Sequence of chain 1.D:
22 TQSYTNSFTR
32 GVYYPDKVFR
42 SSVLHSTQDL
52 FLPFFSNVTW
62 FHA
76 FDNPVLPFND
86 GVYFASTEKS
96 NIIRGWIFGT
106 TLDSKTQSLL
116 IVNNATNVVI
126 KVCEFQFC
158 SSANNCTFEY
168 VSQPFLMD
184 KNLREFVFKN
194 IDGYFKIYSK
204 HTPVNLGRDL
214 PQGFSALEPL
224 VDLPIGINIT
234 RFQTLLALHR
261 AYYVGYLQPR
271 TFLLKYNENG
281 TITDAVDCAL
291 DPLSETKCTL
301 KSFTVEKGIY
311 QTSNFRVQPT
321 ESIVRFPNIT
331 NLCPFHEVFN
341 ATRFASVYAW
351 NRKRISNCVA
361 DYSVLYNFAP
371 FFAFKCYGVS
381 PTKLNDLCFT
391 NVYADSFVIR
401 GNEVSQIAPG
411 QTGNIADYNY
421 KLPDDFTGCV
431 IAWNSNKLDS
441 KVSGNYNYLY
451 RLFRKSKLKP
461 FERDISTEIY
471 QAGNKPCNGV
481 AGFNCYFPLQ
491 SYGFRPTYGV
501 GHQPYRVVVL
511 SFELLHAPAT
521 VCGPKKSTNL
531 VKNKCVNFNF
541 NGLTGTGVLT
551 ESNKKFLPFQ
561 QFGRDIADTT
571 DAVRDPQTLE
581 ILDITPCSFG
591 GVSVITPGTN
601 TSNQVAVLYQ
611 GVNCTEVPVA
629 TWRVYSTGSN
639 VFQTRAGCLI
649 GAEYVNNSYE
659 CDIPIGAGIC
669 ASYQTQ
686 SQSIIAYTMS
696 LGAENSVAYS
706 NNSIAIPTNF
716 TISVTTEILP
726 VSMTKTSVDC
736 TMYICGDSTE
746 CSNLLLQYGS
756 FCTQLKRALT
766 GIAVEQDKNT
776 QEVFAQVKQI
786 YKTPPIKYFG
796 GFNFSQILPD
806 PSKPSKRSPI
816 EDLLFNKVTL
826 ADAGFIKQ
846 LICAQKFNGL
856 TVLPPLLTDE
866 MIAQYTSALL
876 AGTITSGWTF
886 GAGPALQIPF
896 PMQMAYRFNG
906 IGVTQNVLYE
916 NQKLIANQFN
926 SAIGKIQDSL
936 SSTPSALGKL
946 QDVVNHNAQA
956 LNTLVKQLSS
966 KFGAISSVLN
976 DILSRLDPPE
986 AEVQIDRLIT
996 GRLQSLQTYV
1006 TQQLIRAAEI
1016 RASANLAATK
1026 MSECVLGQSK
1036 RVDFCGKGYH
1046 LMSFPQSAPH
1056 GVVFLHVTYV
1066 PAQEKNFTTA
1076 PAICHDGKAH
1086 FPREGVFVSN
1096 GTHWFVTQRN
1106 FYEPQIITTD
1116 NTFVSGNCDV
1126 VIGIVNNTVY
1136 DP

Sequence of chain 1.A:
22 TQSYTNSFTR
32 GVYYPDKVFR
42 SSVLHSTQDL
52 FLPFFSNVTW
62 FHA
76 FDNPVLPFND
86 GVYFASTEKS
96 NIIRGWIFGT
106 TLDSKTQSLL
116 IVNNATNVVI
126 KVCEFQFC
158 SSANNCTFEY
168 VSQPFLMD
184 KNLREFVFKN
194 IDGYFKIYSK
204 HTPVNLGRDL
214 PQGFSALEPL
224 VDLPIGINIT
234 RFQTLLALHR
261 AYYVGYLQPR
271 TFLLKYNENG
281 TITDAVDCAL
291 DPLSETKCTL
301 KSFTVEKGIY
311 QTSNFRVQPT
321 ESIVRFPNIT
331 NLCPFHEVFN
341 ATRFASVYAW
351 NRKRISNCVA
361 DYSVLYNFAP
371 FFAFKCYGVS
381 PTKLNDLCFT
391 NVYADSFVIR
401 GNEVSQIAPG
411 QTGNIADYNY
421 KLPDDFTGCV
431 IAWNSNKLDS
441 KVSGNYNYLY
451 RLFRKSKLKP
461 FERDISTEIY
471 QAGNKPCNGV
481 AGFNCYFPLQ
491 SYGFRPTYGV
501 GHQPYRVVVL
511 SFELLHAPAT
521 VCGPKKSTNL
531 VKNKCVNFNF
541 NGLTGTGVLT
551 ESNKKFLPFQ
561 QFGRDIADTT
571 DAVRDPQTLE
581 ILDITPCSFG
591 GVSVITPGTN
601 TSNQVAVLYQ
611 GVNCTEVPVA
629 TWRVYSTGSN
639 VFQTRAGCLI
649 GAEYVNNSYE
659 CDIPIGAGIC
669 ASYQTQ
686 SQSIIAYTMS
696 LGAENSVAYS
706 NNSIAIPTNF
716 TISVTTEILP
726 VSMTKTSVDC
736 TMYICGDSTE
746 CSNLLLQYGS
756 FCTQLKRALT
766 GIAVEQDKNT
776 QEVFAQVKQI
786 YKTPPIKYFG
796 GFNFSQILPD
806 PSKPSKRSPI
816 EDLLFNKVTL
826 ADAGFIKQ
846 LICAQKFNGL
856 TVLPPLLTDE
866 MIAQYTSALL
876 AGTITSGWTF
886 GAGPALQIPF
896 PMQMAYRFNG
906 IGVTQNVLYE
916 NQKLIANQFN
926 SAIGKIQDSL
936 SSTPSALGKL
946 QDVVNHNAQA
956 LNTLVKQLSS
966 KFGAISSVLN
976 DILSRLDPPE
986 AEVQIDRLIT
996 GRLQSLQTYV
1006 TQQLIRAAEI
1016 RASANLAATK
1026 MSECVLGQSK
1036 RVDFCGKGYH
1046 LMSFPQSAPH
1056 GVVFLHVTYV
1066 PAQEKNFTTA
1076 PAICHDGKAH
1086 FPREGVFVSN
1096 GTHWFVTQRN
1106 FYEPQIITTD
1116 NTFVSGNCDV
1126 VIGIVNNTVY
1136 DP

Binding-site contacts:
Ligand atom O5 contacts residue ASN231 of chain 1.D at 2.3 Å (h-bond).
Ligand atom C2 contacts residue ASN231 of chain 1.D at 2.5 Å.
Ligand atom O7 contacts residue GLU462 of chain 1.A at 3.3 Å (salt-bridge).
Ligand atom C3 contacts residue GLU462 of chain 1.A at 3.2 Å.
Ligand atom N2 contacts residue GLU462 of chain 1.A at 3.3 Å (salt-bridge).
Ligand atom C2 contacts residue GLU462 of chain 1.A at 3.8 Å.
Ligand atom C7 contacts residue GLU462 of chain 1.A at 3.1 Å.
Ligand atom C4 contacts residue ASN231 of chain 1.D at 4.2 Å.
Ligand atom N2 contacts residue ASN231 of chain 1.D at 2.9 Å (h-bond).
Ligand atom C1 contacts residue ASN231 of chain 1.D at 1.4 Å.
Ligand atom C3 contacts residue ASN231 of chain 1.D at 3.8 Å.
Ligand atom C5 contacts residue ASN231 of chain 1.D at 3.6 Å.
Ligand atom C8 contacts residue GLU462 of chain 1.A at 3.5 Å.
Ligand atom O7 contacts residue ASN231 of chain 1.D at 4.5 Å.
Ligand atom C7 contacts residue ASN231 of chain 1.D at 4.0 Å.
Ligand atom O3 contacts residue GLU462 of chain 1.A at 2.5 Å (salt-bridge).

This small molecule binds to this protein.
Small molecule (SMILES): CC(=O)N[C@@H]1[C@@H](O)[C@H](O)[C@@H](CO)O[C@H]1O